A small-molecule ligand and the protein it binds are described below.
Small molecule (SMILES): OC[C@H]1O[C@@H](O[C@H]2[C@H](O)[C@@H](O)[C@H](O)O[C@@H]2CO)[C@H](O)[C@@H](O)[C@@H]1O

Sequence of chain 1.A:
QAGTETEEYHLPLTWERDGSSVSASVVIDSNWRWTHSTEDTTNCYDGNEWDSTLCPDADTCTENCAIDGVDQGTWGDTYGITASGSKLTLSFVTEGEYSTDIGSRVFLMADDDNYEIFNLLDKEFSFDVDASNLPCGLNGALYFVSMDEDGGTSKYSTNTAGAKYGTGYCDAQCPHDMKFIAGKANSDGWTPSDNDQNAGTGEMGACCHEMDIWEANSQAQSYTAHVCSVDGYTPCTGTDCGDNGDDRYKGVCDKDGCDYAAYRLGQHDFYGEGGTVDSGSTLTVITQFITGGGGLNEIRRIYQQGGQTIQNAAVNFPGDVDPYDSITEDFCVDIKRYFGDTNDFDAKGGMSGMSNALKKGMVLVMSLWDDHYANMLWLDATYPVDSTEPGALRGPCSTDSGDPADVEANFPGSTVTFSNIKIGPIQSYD

Binding-site contacts:
Ligand atom O6 contacts residue TRP379 of chain 1.A at 3.7 Å.
Ligand atom O3 contacts residue ASP257 of chain 1.A at 3.4 Å (salt-bridge).
Ligand atom C6 contacts residue ASP260 of chain 1.A at 3.9 Å.
Ligand atom O3 contacts residue ARG395 of chain 1.A at 3.7 Å.
Ligand atom O2 contacts residue GLN174 of chain 1.A at 3.7 Å.
Ligand atom O4 contacts residue ARG265 of chain 1.A at 3.3 Å (salt-bridge).
Ligand atom C4 contacts residue ASP257 of chain 1.A at 4.0 Å.
Ligand atom C6 contacts residue TRP379 of chain 1.A at 4.0 Å (hydrophobic).
Ligand atom O2 contacts residue ARG249 of chain 1.A at 3.8 Å.
Ligand atom C2 contacts residue TRP379 of chain 1.A at 3.7 Å (hydrophobic).
Ligand atom C1 contacts residue ARG249 of chain 1.A at 3.7 Å.
Ligand atom O6 contacts residue TYR374 of chain 1.A at 3.3 Å.
Ligand atom C6 contacts residue ASP257 of chain 1.A at 4.2 Å.
Ligand atom O4 contacts residue ARG249 of chain 1.A at 2.9 Å (salt-bridge).
Ligand atom O1 contacts residue TRP370 of chain 1.A at 3.8 Å.
Ligand atom C4 contacts residue ARG249 of chain 1.A at 4.0 Å.
Ligand atom C3 contacts residue LYS256 of chain 1.A at 3.8 Å.
Ligand atom C6 contacts residue TYR374 of chain 1.A at 4.0 Å (hydrophobic).
Ligand atom C5 contacts residue ARG249 of chain 1.A at 4.1 Å.
Ligand atom C4 contacts residue ARG395 of chain 1.A at 4.1 Å.
Ligand atom O6 contacts residue ARG395 of chain 1.A at 2.8 Å (salt-bridge).
Ligand atom O5 contacts residue ARG249 of chain 1.A at 4.1 Å.
Ligand atom O4 contacts residue ARG395 of chain 1.A at 3.5 Å (salt-bridge).
Ligand atom C5 contacts residue ARG395 of chain 1.A at 3.9 Å.
Ligand atom O6 contacts residue ASP260 of chain 1.A at 4.0 Å.
Ligand atom C3 contacts residue ARG395 of chain 1.A at 3.8 Å.
Ligand atom O5 contacts residue ASP257 of chain 1.A at 3.9 Å.
Ligand atom C2 contacts residue ASP257 of chain 1.A at 3.6 Å.
Ligand atom C2 contacts residue ARG249 of chain 1.A at 3.6 Å.
Ligand atom C6 contacts residue ARG395 of chain 1.A at 3.8 Å.
Ligand atom C1 contacts residue GLN174 of chain 1.A at 3.9 Å.
Ligand atom C6 contacts residue ARG265 of chain 1.A at 4.2 Å.
Ligand atom O1 contacts residue GLN174 of chain 1.A at 4.1 Å.
Ligand atom O3 contacts residue LYS256 of chain 1.A at 3.7 Å.
Ligand atom O2 contacts residue TYR384 of chain 1.A at 3.4 Å.
Ligand atom C4 contacts residue TRP379 of chain 1.A at 3.9 Å (hydrophobic).
Ligand atom O6 contacts residue ARG249 of chain 1.A at 3.4 Å (salt-bridge).
Ligand atom O4 contacts residue ASP342 of chain 1.A at 4.0 Å.
Ligand atom O5 contacts residue TRP379 of chain 1.A at 3.7 Å.
Ligand atom C1 contacts residue ASP257 of chain 1.A at 4.2 Å.